A small-molecule ligand and the protein it binds are described below.
Small molecule (SMILES): N[C@H](CCC(=O)O)C(=O)O

Binding-site contacts:
Ligand atom OE1 contacts residue GLU1 of chain 1.QB at 2.3 Å (salt-bridge).
Ligand atom CB contacts residue IAS1 of chain 1.VB at 3.9 Å.
Ligand atom N contacts residue IAS1 of chain 1.VB at 3.1 Å.
Ligand atom CA contacts residue ARG197 of chain 1.O at 4.4 Å.
Ligand atom O contacts residue GLU1 of chain 1.RB at 4.4 Å.
Ligand atom O contacts residue GLU1 of chain 1.QB at 3.1 Å (salt-bridge).
Ligand atom CB contacts residue DGL1 of chain 1.UB at 3.4 Å.
Ligand atom C contacts residue DGL1 of chain 1.UB at 3.7 Å.
Ligand atom CA contacts residue GLU1 of chain 1.QB at 3.8 Å.
Ligand atom CD contacts residue GLU1 of chain 1.QB at 1.3 Å.
Ligand atom CG contacts residue IAS1 of chain 1.VB at 4.5 Å.
Ligand atom CB contacts residue ARG197 of chain 1.O at 4.2 Å.
Ligand atom CD contacts residue DGL1 of chain 1.UB at 3.7 Å.
Ligand atom O contacts residue IAS1 of chain 1.VB at 2.4 Å.
Ligand atom N contacts residue DGL1 of chain 1.UB at 1.4 Å.
Ligand atom CA contacts residue DGL1 of chain 1.UB at 2.5 Å.
Ligand atom CB contacts residue GLU1 of chain 1.RB at 3.9 Å.
Ligand atom C contacts residue GLU1 of chain 1.QB at 3.9 Å.
Ligand atom OE1 contacts residue DGL1 of chain 1.UB at 3.6 Å (h-bond).
Ligand atom CG contacts residue DGL1 of chain 1.UB at 3.2 Å.
Ligand atom CD contacts residue GLU1 of chain 1.RB at 4.3 Å.
Ligand atom O contacts residue ARG159 of chain 1.O at 3.9 Å.
Ligand atom CA contacts residue IAS1 of chain 1.VB at 2.7 Å.
Ligand atom C contacts residue IAS1 of chain 1.VB at 1.5 Å.
Ligand atom CG contacts residue GLU1 of chain 1.QB at 2.4 Å.
Ligand atom CB contacts residue GLU1 of chain 1.QB at 2.6 Å.

Sequence of chain 1.O:
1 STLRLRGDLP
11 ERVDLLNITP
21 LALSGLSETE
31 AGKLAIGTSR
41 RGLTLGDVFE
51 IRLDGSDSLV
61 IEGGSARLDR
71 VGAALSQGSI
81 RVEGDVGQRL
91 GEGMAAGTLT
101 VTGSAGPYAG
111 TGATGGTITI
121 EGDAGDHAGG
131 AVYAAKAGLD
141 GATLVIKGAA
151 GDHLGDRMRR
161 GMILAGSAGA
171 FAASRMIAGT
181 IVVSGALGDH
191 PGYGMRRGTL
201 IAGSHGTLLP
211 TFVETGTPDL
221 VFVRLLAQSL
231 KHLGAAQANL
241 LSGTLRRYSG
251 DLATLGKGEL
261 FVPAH